The small molecule below binds the protein below.
Small molecule (SMILES): CC(=O)N[C@@H]1[C@@H](O)[C@H](O)[C@@H](CO)O[C@H]1O

Sequence of chain 1.A:
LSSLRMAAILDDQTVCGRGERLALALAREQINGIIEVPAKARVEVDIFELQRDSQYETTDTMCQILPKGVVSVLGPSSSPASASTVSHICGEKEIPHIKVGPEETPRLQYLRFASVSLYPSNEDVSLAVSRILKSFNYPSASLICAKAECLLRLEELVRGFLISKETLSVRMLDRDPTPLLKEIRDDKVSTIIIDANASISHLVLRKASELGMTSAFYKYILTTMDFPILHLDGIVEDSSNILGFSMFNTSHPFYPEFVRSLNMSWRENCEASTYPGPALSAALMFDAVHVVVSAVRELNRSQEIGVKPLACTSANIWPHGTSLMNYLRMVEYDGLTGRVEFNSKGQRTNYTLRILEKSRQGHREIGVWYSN

Binding-site contacts:
Ligand atom O3 contacts residue LYS41 of chain 1.A at 4.2 Å.
Ligand atom C7 contacts residue ASN303 of chain 1.A at 3.6 Å.
Ligand atom O7 contacts residue ARG300 of chain 1.A at 3.8 Å.
Ligand atom C2 contacts residue ASN303 of chain 1.A at 2.7 Å.
Ligand atom O7 contacts residue ALA42 of chain 1.A at 4.5 Å.
Ligand atom C3 contacts residue ASN303 of chain 1.A at 3.9 Å.
Ligand atom C7 contacts residue ALA42 of chain 1.A at 4.1 Å (hydrophobic).
Ligand atom O7 contacts residue ASN303 of chain 1.A at 3.4 Å (h-bond).
Ligand atom C8 contacts residue LEU5 of chain 1.A at 3.0 Å (hydrophobic).
Ligand atom O3 contacts residue LEU2 of chain 1.A at 4.3 Å.
Ligand atom N2 contacts residue ALA42 of chain 1.A at 4.3 Å.
Ligand atom O3 contacts residue ALA42 of chain 1.A at 3.4 Å (h-bond).
Ligand atom C4 contacts residue ASN303 of chain 1.A at 4.2 Å.
Ligand atom O7 contacts residue LYS41 of chain 1.A at 3.9 Å.
Ligand atom C7 contacts residue LEU5 of chain 1.A at 4.3 Å (hydrophobic).
Ligand atom C6 contacts residue ASN303 of chain 1.A at 3.6 Å.
Ligand atom N2 contacts residue ASN303 of chain 1.A at 3.2 Å (h-bond).
Ligand atom O5 contacts residue ASN303 of chain 1.A at 2.4 Å (h-bond).
Ligand atom C5 contacts residue ASN303 of chain 1.A at 3.5 Å.
Ligand atom O6 contacts residue ASN303 of chain 1.A at 3.2 Å (h-bond).
Ligand atom C8 contacts residue ALA42 of chain 1.A at 3.5 Å (hydrophobic).
Ligand atom C1 contacts residue ASN303 of chain 1.A at 1.4 Å.